This small molecule binds to this protein.
Small molecule (SMILES): CC[C@H](C)[C@H](NC(=O)[C@H](COP(=O)(O)O)NC(=O)CNC(=O)[C@H](C)N)C(=O)N1CCC[C@H]1C(=O)NCC(=O)N[C@@H](C)C(=O)N[C@H](C=O)CCCN=C(N)N

Sequence of chain 1.A:
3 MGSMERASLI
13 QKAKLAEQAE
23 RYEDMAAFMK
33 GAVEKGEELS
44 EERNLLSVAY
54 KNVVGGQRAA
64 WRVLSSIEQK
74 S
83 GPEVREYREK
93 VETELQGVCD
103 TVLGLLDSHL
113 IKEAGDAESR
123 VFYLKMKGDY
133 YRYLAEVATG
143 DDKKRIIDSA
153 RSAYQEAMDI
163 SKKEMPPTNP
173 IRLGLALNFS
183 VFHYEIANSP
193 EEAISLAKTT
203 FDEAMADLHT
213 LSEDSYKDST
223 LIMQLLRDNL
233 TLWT

Binding-site contacts:
Ligand atom O2P contacts residue ARG61 of chain 1.A at 2.9 Å (salt-bridge).
Ligand atom O3P contacts residue TYR135 of chain 1.A at 2.5 Å (h-bond).
Ligand atom CA contacts residue ASN180 of chain 1.A at 3.5 Å.
Ligand atom N contacts residue ASN231 of chain 1.A at 2.8 Å (h-bond).
Ligand atom NE contacts residue GLU19 of chain 1.A at 2.8 Å (salt-bridge).
Ligand atom N contacts residue LEU234 of chain 1.A at 3.6 Å.
Ligand atom C contacts residue ASN180 of chain 1.A at 3.6 Å.
Ligand atom P contacts residue ARG61 of chain 1.A at 3.6 Å.
Ligand atom CD contacts residue V4K1 of chain 1.D at 3.7 Å.
Ligand atom O1P contacts residue ARG61 of chain 1.A at 2.6 Å (salt-bridge).
Ligand atom CG contacts residue V4K1 of chain 1.D at 3.7 Å.
Ligand atom CZ contacts residue GLU19 of chain 1.A at 3.5 Å.
Ligand atom O1P contacts residue TYR135 of chain 1.A at 3.7 Å.
Ligand atom NH2 contacts residue LEU48 of chain 1.A at 3.5 Å.
Ligand atom CB contacts residue GLU187 of chain 1.A at 3.3 Å.
Ligand atom O3P contacts residue ARG134 of chain 1.A at 2.7 Å (salt-bridge).
Ligand atom NH2 contacts residue GLU19 of chain 1.A at 3.0 Å (salt-bridge).
Ligand atom CG contacts residue GLU19 of chain 1.A at 3.6 Å.
Ligand atom O2P contacts residue ARG134 of chain 1.A at 2.8 Å (salt-bridge).
Ligand atom CB contacts residue TRP235 of chain 1.A at 3.7 Å (hydrophobic).
Ligand atom N contacts residue ASN180 of chain 1.A at 2.9 Å (h-bond).
Ligand atom CA contacts residue ASN231 of chain 1.A at 3.7 Å.
Ligand atom CB contacts residue ASN55 of chain 1.A at 3.1 Å.
Ligand atom N contacts residue ASN55 of chain 1.A at 3.7 Å.
Ligand atom CG2 contacts residue V4K1 of chain 1.D at 3.7 Å.
Ligand atom CD contacts residue LEU227 of chain 1.A at 3.7 Å (hydrophobic).
Ligand atom CB contacts residue V4K1 of chain 1.D at 3.6 Å.
Ligand atom CA contacts residue ASN55 of chain 1.A at 3.6 Å.
Ligand atom CG1 contacts residue GLY176 of chain 1.A at 3.7 Å.
Ligand atom CA contacts residue LYS54 of chain 1.A at 3.5 Å.
Ligand atom O contacts residue VAL51 of chain 1.A at 3.6 Å.
Ligand atom C contacts residue ASN231 of chain 1.A at 3.6 Å.
Ligand atom CB contacts residue TYR24 of chain 1.A at 3.6 Å (hydrophobic).
Ligand atom CB contacts residue ASN180 of chain 1.A at 3.4 Å.
Ligand atom P contacts residue TYR135 of chain 1.A at 3.6 Å.
Ligand atom N contacts residue LEU179 of chain 1.A at 3.7 Å.
Ligand atom O contacts residue GLU187 of chain 1.A at 3.5 Å (salt-bridge).
Ligand atom CA contacts residue ASN231 of chain 1.A at 3.5 Å.
Ligand atom O contacts residue VAL183 of chain 1.A at 3.7 Å.
Ligand atom O contacts residue ASN231 of chain 1.A at 2.9 Å (h-bond).